Sequence of chain 1.E:
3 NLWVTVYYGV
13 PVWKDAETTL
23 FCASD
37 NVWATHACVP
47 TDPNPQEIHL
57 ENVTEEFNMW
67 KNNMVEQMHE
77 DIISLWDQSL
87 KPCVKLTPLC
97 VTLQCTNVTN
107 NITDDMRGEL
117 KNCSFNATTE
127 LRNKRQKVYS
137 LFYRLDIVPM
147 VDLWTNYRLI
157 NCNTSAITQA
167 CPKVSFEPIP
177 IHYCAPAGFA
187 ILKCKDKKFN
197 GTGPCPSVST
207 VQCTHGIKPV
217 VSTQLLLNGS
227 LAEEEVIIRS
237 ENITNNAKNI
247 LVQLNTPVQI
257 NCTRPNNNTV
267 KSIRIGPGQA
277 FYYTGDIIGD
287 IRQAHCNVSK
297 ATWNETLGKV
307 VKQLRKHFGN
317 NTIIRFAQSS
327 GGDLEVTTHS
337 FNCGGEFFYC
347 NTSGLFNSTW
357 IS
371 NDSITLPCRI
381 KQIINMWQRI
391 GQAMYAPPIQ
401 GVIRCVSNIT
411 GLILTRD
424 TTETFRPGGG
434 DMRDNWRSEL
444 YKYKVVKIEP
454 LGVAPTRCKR

The protein below binds the small molecule below.
Small molecule (SMILES): CC(=O)N[C@@H]1[C@@H](O)[C@H](O)[C@@H](CO)O[C@H]1O

Binding-site contacts:
Ligand atom C8 contacts residue ASN103 of chain 1.E at 4.3 Å.
Ligand atom N2 contacts residue ASN103 of chain 1.E at 3.0 Å (h-bond).
Ligand atom C5 contacts residue ASN103 of chain 1.E at 3.8 Å.
Ligand atom C8 contacts residue TRP150 of chain 1.E at 3.5 Å (hydrophobic).
Ligand atom C2 contacts residue ASN103 of chain 1.E at 2.5 Å.
Ligand atom C7 contacts residue ASN103 of chain 1.E at 3.2 Å.
Ligand atom C4 contacts residue ASN103 of chain 1.E at 4.4 Å.
Ligand atom C1 contacts residue ASN103 of chain 1.E at 1.5 Å.
Ligand atom O7 contacts residue ASN103 of chain 1.E at 3.1 Å (h-bond).
Ligand atom C7 contacts residue TRP150 of chain 1.E at 4.1 Å (hydrophobic).
Ligand atom O5 contacts residue ASN103 of chain 1.E at 2.5 Å (h-bond).
Ligand atom N2 contacts residue TRP150 of chain 1.E at 3.6 Å.
Ligand atom C6 contacts residue ARG113 of chain 1.E at 4.3 Å.
Ligand atom C3 contacts residue ASN103 of chain 1.E at 3.9 Å.
Ligand atom O6 contacts residue ARG113 of chain 1.E at 3.8 Å.